A protein and the small-molecule ligand that binds it are described below.
Small molecule (SMILES): CC(=O)N[C@H]1[C@H](O[C@H]2[C@H](O)[C@@H](NC(C)=O)CO[C@@H]2CO)O[C@H](CO)[C@@H](O)[C@@H]1O

Binding-site contacts:
Ligand atom O6 contacts residue THR30 of chain 1.E at 3.8 Å.
Ligand atom O5 contacts residue THR311 of chain 1.E at 3.4 Å (h-bond).
Ligand atom O5 contacts residue ASN28 of chain 1.E at 2.4 Å (h-bond).
Ligand atom C2 contacts residue ASN28 of chain 1.E at 2.2 Å.
Ligand atom C3 contacts residue ASN28 of chain 1.E at 3.6 Å.
Ligand atom C4 contacts residue ASN28 of chain 1.E at 4.2 Å.
Ligand atom C1 contacts residue ASN28 of chain 1.E at 1.4 Å.
Ligand atom C6 contacts residue THR30 of chain 1.E at 4.2 Å.
Ligand atom C6 contacts residue LEU52 of chain 1.F at 4.4 Å (hydrophobic).
Ligand atom C1 contacts residue THR311 of chain 1.E at 4.0 Å.
Ligand atom O7 contacts residue ASN28 of chain 1.E at 3.3 Å (h-bond).
Ligand atom N2 contacts residue ASN28 of chain 1.E at 2.7 Å (h-bond).
Ligand atom O6 contacts residue LEU52 of chain 1.F at 3.7 Å.
Ligand atom O6 contacts residue THR311 of chain 1.E at 3.1 Å.
Ligand atom C5 contacts residue ASN28 of chain 1.E at 3.7 Å.
Ligand atom C7 contacts residue ASN28 of chain 1.E at 3.2 Å.
Ligand atom C8 contacts residue ASN28 of chain 1.E at 4.3 Å.
Ligand atom C8 contacts residue THR30 of chain 1.E at 3.6 Å.

Sequence of chain 1.F:
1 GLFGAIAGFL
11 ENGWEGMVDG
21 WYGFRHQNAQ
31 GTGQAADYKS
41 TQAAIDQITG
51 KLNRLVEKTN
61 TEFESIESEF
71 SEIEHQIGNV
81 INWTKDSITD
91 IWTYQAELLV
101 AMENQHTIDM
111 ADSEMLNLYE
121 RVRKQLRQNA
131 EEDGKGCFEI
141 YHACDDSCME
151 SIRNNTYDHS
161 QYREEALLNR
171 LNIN

Sequence of chain 1.E:
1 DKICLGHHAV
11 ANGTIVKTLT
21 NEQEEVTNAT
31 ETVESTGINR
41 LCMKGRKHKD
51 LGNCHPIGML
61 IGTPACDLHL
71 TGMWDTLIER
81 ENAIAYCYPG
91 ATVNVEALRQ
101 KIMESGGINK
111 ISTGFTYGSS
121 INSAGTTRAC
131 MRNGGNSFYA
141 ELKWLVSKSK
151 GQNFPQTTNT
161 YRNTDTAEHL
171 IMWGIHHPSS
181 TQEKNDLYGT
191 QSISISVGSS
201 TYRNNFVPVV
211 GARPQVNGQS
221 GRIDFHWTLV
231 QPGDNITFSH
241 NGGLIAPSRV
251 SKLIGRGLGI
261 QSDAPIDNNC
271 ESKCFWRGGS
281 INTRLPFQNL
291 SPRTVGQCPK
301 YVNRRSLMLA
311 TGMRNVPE